Binding-site contacts:
Ligand atom C7 contacts residue ASP21 of chain 1.A at 4.1 Å.
Ligand atom C1 contacts residue GLN19 of chain 1.A at 3.3 Å.
Ligand atom N2 contacts residue ASP21 of chain 1.A at 4.3 Å.
Ligand atom O6 contacts residue ASN27 of chain 1.A at 3.3 Å (h-bond).
Ligand atom O7 contacts residue ASN27 of chain 1.A at 2.7 Å (h-bond).
Ligand atom C8 contacts residue ASN27 of chain 1.A at 4.1 Å.
Ligand atom C6 contacts residue ASN27 of chain 1.A at 4.0 Å.
Ligand atom C7 contacts residue GLN19 of chain 1.A at 3.7 Å.
Ligand atom C4 contacts residue ASN27 of chain 1.A at 4.2 Å.
Ligand atom C2 contacts residue ASN27 of chain 1.A at 2.5 Å.
Ligand atom C5 contacts residue ASN27 of chain 1.A at 3.5 Å.
Ligand atom O5 contacts residue GLN19 of chain 1.A at 4.2 Å.
Ligand atom N2 contacts residue ASN27 of chain 1.A at 3.2 Å (h-bond).
Ligand atom C2 contacts residue ASP21 of chain 1.A at 4.4 Å.
Ligand atom C8 contacts residue ASP21 of chain 1.A at 3.5 Å.
Ligand atom C1 contacts residue ASN27 of chain 1.A at 1.4 Å.
Ligand atom N2 contacts residue GLN19 of chain 1.A at 4.4 Å.
Ligand atom C7 contacts residue ASN27 of chain 1.A at 3.0 Å.
Ligand atom C8 contacts residue GLN19 of chain 1.A at 3.7 Å.
Ligand atom C8 contacts residue VAL20 of chain 1.A at 3.9 Å (hydrophobic).
Ligand atom O5 contacts residue ASN27 of chain 1.A at 2.1 Å (h-bond).
Ligand atom C3 contacts residue ASN27 of chain 1.A at 3.8 Å.
Ligand atom C2 contacts residue GLN19 of chain 1.A at 4.5 Å.
Ligand atom O7 contacts residue GLN19 of chain 1.A at 2.6 Å (h-bond).

This small molecule binds to this protein.
Small molecule (SMILES): CC(=O)N[C@@H]1[C@@H](O)[C@H](O)[C@@H](CO)O[C@H]1O

Sequence of chain 1.A:
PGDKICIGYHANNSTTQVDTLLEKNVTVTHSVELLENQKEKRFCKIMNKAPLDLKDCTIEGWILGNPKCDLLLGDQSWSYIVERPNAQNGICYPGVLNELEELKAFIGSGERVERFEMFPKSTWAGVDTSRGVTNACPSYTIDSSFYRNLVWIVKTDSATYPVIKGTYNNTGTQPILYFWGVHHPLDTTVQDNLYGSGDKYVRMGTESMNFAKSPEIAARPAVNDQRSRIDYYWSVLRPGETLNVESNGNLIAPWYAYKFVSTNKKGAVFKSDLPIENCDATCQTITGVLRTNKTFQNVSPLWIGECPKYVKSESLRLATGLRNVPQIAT